A protein and the small-molecule ligand that binds it are described below.
Small molecule (SMILES): O=C(O)CC[C@@H](O)CC(=O)C(=O)O

Binding-site contacts:
Ligand atom CAJ contacts residue TYR133 of chain 1.E at 3.6 Å (hydrophobic).
Ligand atom OAE contacts residue ALA8 of chain 1.E at 3.5 Å.
Ligand atom CAF contacts residue ZGM1 of chain 1.P at 0.2 Å.
Ligand atom OAC contacts residue GLY187 of chain 1.E at 2.5 Å (h-bond).
Ligand atom OAB contacts residue THR44 of chain 1.E at 3.0 Å (h-bond).
Ligand atom CAM contacts residue VAL206 of chain 1.E at 3.8 Å (hydrophobic).
Ligand atom OAB contacts residue LYS162 of chain 1.E at 2.7 Å (salt-bridge).
Ligand atom CAL contacts residue ZGM1 of chain 1.P at 0.1 Å.
Ligand atom CAJ contacts residue ZGM1 of chain 1.P at 0.1 Å.
Ligand atom CAI contacts residue ARG138 of chain 1.E at 3.6 Å.
Ligand atom CAJ contacts residue THR44 of chain 1.E at 3.6 Å.
Ligand atom CAG contacts residue LYS162 of chain 1.E at 2.4 Å.
Ligand atom CAG contacts residue ZGM1 of chain 1.P at 0.2 Å.
Ligand atom OAC contacts residue ILE204 of chain 1.E at 3.5 Å (h-bond).
Ligand atom CAJ contacts residue ALA8 of chain 1.E at 3.6 Å (hydrophobic).
Ligand atom OAB contacts residue ZGM1 of chain 1.P at 0.1 Å (h-bond).
Ligand atom CAL contacts residue TYR133 of chain 1.E at 3.6 Å (hydrophobic).
Ligand atom OAE contacts residue THR44 of chain 1.E at 3.4 Å.
Ligand atom CAI contacts residue ASN135 of chain 1.E at 3.7 Å.
Ligand atom CAF contacts residue TYR133 of chain 1.E at 3.5 Å (hydrophobic).
Ligand atom OAC contacts residue LYS162 of chain 1.E at 3.4 Å.
Ligand atom CAG contacts residue ALA8 of chain 1.E at 3.6 Å (hydrophobic).
Ligand atom OAC contacts residue ZGM1 of chain 1.P at 0.7 Å (h-bond).
Ligand atom CAG contacts residue ILE204 of chain 1.E at 3.5 Å (hydrophobic).
Ligand atom CAM contacts residue ZGM1 of chain 1.P at 0.7 Å.
Ligand atom OAE contacts residue THR45 of chain 1.E at 2.9 Å (h-bond).
Ligand atom OAB contacts residue GLY43 of chain 1.E at 3.7 Å.
Ligand atom OAE contacts residue LYS162 of chain 1.E at 3.4 Å (salt-bridge).
Ligand atom OAA contacts residue ARG138 of chain 1.E at 3.1 Å (salt-bridge).
Ligand atom CAJ contacts residue LYS162 of chain 1.E at 2.3 Å.
Ligand atom CAK contacts residue ZGM1 of chain 1.P at 0.2 Å.
Ligand atom OAE contacts residue ZGM1 of chain 1.P at 0.1 Å (h-bond).
Ligand atom OAA contacts residue ASN135 of chain 1.E at 2.8 Å (h-bond).
Ligand atom CAM contacts residue LYS162 of chain 1.E at 3.4 Å.
Ligand atom OAD contacts residue ZGM1 of chain 1.P at 0.0 Å (h-bond).
Ligand atom OAB contacts residue TYR133 of chain 1.E at 3.7 Å.
Ligand atom CAI contacts residue ZGM1 of chain 1.P at 0.1 Å.
Ligand atom CAL contacts residue LYS162 of chain 1.E at 1.3 Å.
Ligand atom OAD contacts residue ARG138 of chain 1.E at 3.0 Å (salt-bridge).
Ligand atom OAA contacts residue ZGM1 of chain 1.P at 0.0 Å (h-bond).

Sequence of chain 1.E:
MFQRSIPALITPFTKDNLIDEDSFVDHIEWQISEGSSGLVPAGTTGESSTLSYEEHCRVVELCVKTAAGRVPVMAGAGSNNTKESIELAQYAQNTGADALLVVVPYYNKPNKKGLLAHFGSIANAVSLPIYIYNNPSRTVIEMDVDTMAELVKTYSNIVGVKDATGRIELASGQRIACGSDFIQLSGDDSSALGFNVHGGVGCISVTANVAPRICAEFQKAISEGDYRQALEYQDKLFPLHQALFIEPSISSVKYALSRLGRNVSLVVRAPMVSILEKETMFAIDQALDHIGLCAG